Binding-site contacts:
Ligand atom CB contacts residue ZN1 of chain 1.B at 4.2 Å.
Ligand atom OXT contacts residue THR68 of chain 1.A at 4.0 Å.
Ligand atom C contacts residue SER121 of chain 1.A at 4.4 Å.
Ligand atom CG contacts residue TYR71 of chain 1.A at 3.9 Å (hydrophobic).
Ligand atom CB contacts residue CYS295 of chain 1.A at 4.2 Å (hydrophobic).
Ligand atom CG contacts residue CYS295 of chain 1.A at 4.3 Å (hydrophobic).
Ligand atom SD contacts residue THR169 of chain 1.A at 3.2 Å (h-bond).
Ligand atom CG contacts residue ZN1 of chain 1.B at 3.6 Å.
Ligand atom O contacts residue ILE67 of chain 1.A at 4.0 Å.
Ligand atom CB contacts residue GLU168 of chain 1.A at 3.7 Å.
Ligand atom SD contacts residue ASN228 of chain 1.A at 4.3 Å.
Ligand atom OXT contacts residue SER121 of chain 1.A at 3.5 Å (h-bond).
Ligand atom C contacts residue GLU168 of chain 1.A at 2.9 Å.
Ligand atom SD contacts residue ZN1 of chain 1.B at 2.8 Å.
Ligand atom SD contacts residue CYS229 of chain 1.A at 3.6 Å (h-bond).
Ligand atom N contacts residue GLU168 of chain 1.A at 4.1 Å.
Ligand atom SD contacts residue CYS295 of chain 1.A at 3.9 Å.
Ligand atom O contacts residue GLU168 of chain 1.A at 3.0 Å (salt-bridge).
Ligand atom CB contacts residue TYR71 of chain 1.A at 3.8 Å (hydrophobic).
Ligand atom SD contacts residue TYR135 of chain 1.A at 4.5 Å.
Ligand atom SD contacts residue TYR71 of chain 1.A at 3.8 Å.
Ligand atom N contacts residue TYR71 of chain 1.A at 3.1 Å.
Ligand atom CA contacts residue TYR71 of chain 1.A at 4.2 Å (hydrophobic).
Ligand atom CG contacts residue THR169 of chain 1.A at 4.2 Å.
Ligand atom OXT contacts residue ILE67 of chain 1.A at 3.5 Å.
Ligand atom O contacts residue TYR253 of chain 1.A at 4.0 Å.
Ligand atom OXT contacts residue GLU168 of chain 1.A at 2.6 Å (salt-bridge).
Ligand atom C contacts residue ILE67 of chain 1.A at 4.2 Å (hydrophobic).
Ligand atom CB contacts residue THR169 of chain 1.A at 4.1 Å.
Ligand atom OXT contacts residue TYR71 of chain 1.A at 4.1 Å.
Ligand atom CG contacts residue BME1 of chain 1.E at 4.1 Å.
Ligand atom CA contacts residue GLU168 of chain 1.A at 3.7 Å.

A small-molecule ligand and the protein it binds are described below.
Small molecule (SMILES): N[C@@H](CCS)C(=O)O

Sequence of chain 1.A:
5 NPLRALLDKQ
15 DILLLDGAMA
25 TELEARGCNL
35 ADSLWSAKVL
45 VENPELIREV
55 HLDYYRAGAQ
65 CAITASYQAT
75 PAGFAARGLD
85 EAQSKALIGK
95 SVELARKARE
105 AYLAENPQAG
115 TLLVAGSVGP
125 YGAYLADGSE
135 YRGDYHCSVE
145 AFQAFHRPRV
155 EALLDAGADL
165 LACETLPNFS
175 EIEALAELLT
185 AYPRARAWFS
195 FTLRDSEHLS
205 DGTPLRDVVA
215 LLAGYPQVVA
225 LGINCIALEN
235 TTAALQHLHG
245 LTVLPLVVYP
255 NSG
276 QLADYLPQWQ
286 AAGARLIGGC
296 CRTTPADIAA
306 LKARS